Binding-site contacts:
Ligand atom N1' contacts residue H4B1 of chain 1.I at 3.5 Å (h-bond).
Ligand atom N22 contacts residue TRP291 of chain 1.B at 2.8 Å (h-bond).
Ligand atom C04 contacts residue MET40 of chain 1.B at 3.7 Å (hydrophobic).
Ligand atom C12 contacts residue HEM1 of chain 1.H at 3.0 Å.
Ligand atom C27 contacts residue PHE288 of chain 1.B at 3.7 Å (hydrophobic).
Ligand atom C07 contacts residue LEU41 of chain 1.B at 3.9 Å (hydrophobic).
Ligand atom C03 contacts residue MET40 of chain 1.B at 3.8 Å (hydrophobic).
Ligand atom C22 contacts residue TRP291 of chain 1.B at 3.7 Å (hydrophobic).
Ligand atom C27 contacts residue GLY290 of chain 1.B at 3.6 Å.
Ligand atom C07 contacts residue TRP10 of chain 1.A at 3.8 Å (hydrophobic).
Ligand atom N02 contacts residue HEM1 of chain 1.H at 2.8 Å (h-bond).
Ligand atom C27 contacts residue SER289 of chain 1.B at 3.9 Å.
Ligand atom C10 contacts residue HEM1 of chain 1.H at 3.8 Å.
Ligand atom C14 contacts residue GLU296 of chain 1.B at 3.4 Å.
Ligand atom N01 contacts residue HEM1 of chain 1.H at 2.6 Å (h-bond).
Ligand atom C24 contacts residue HEM1 of chain 1.H at 3.8 Å.
Ligand atom C07 contacts residue MET40 of chain 1.B at 3.5 Å (hydrophobic).
Ligand atom N01 contacts residue TRP382 of chain 1.B at 3.8 Å.
Ligand atom C10 contacts residue GLN182 of chain 1.B at 3.8 Å.
Ligand atom C22 contacts residue HEM1 of chain 1.H at 3.6 Å.
Ligand atom N22 contacts residue GLU296 of chain 1.B at 2.7 Å (salt-bridge).
Ligand atom C06 contacts residue HEM1 of chain 1.H at 3.2 Å.
Ligand atom C13 contacts residue HEM1 of chain 1.H at 3.8 Å.
Ligand atom N21 contacts residue GLU296 of chain 1.B at 2.7 Å (salt-bridge).
Ligand atom C03 contacts residue TYR410 of chain 1.B at 3.7 Å (hydrophobic).
Ligand atom C22 contacts residue GLU296 of chain 1.B at 3.6 Å.
Ligand atom C08 contacts residue HEM1 of chain 1.H at 3.1 Å.
Ligand atom N22 contacts residue HEM1 of chain 1.H at 3.2 Å.
Ligand atom C23 contacts residue HEM1 of chain 1.H at 3.2 Å.
Ligand atom O09 contacts residue HEM1 of chain 1.H at 3.7 Å.
Ligand atom C02 contacts residue HEM1 of chain 1.H at 3.4 Å.
Ligand atom C11 contacts residue GLN182 of chain 1.B at 3.7 Å.
Ligand atom C25 contacts residue VAL271 of chain 1.B at 3.7 Å (hydrophobic).
Ligand atom C27 contacts residue HEM1 of chain 1.H at 3.4 Å.
Ligand atom N22 contacts residue TYR292 of chain 1.B at 3.9 Å.
Ligand atom N02 contacts residue ARG118 of chain 1.B at 3.1 Å (salt-bridge).
Ligand atom C26 contacts residue GLU296 of chain 1.B at 3.4 Å.
Ligand atom C03 contacts residue LEU41 of chain 1.B at 3.7 Å (hydrophobic).
Ligand atom C13 contacts residue VAL271 of chain 1.B at 3.4 Å (hydrophobic).
Ligand atom C04 contacts residue TYR410 of chain 1.B at 3.9 Å (hydrophobic).

Sequence of chain 1.A:
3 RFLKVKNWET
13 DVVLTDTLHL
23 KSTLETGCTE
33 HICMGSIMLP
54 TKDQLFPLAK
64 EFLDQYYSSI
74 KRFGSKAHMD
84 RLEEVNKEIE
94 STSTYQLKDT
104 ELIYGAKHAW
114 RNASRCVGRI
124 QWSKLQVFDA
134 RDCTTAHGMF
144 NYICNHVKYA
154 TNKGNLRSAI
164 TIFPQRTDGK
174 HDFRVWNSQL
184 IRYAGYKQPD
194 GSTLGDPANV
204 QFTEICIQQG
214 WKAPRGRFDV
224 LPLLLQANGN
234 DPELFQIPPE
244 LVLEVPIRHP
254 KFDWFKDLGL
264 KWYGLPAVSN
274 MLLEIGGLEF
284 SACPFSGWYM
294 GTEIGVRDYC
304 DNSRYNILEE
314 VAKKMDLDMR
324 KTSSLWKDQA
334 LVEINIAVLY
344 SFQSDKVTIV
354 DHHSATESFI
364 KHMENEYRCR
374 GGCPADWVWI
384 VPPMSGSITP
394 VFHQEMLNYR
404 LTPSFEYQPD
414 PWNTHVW

Sequence of chain 1.B:
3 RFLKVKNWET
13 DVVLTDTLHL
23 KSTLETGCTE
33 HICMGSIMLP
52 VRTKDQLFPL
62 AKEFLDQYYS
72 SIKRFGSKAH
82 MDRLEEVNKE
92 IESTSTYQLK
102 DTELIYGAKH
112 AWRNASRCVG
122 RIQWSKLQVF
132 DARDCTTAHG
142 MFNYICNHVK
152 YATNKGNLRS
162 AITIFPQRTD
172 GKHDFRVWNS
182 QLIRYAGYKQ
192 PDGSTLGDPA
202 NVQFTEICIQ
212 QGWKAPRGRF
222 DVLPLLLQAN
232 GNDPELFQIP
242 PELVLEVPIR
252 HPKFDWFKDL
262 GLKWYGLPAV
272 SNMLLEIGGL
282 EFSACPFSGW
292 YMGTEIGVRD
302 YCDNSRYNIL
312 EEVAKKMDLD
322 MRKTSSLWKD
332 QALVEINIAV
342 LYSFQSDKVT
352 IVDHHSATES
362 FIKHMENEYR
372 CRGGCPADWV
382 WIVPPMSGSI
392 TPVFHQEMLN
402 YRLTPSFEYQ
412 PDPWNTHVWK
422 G

A protein and the small-molecule ligand that binds it are described below.
Small molecule (SMILES): Cc1cc(N)nc(CCCCCO[C@H]2CNC[C@H]2Cc2cc(C)cc(N)n2)c1